This small molecule binds to this protein.
Small molecule (SMILES): N[C@@H](Cc1ccccc1)C(=O)NCC=O

Binding-site contacts:
Ligand atom CD1 contacts residue PHE496 of chain 1.QA at 3.7 Å (hydrophobic).
Ligand atom C contacts residue ASN492 of chain 1.QA at 4.0 Å.
Ligand atom N contacts residue SER491 of chain 1.QA at 4.1 Å.
Ligand atom CE2 contacts residue ARG442 of chain 1.QA at 3.6 Å.
Ligand atom C contacts residue ARG442 of chain 1.QA at 4.4 Å.
Ligand atom CE1 contacts residue ILE434 of chain 1.QA at 3.9 Å (hydrophobic).
Ligand atom CD2 contacts residue ARG442 of chain 1.QA at 3.5 Å.
Ligand atom CG contacts residue PHE496 of chain 1.QA at 4.0 Å (hydrophobic).
Ligand atom O contacts residue ARG442 of chain 1.QA at 4.3 Å.
Ligand atom CB contacts residue ASN492 of chain 1.QA at 3.8 Å.
Ligand atom O contacts residue PRO438 of chain 1.QA at 4.0 Å.
Ligand atom CE1 contacts residue PHE496 of chain 1.QA at 3.6 Å (hydrophobic).
Ligand atom CD2 contacts residue PRO438 of chain 1.QA at 4.4 Å (hydrophobic).
Ligand atom CD1 contacts residue ILE434 of chain 1.QA at 4.1 Å (hydrophobic).
Ligand atom CG contacts residue GLY495 of chain 1.QA at 4.4 Å.
Ligand atom CZ contacts residue PRO438 of chain 1.QA at 3.4 Å (hydrophobic).
Ligand atom CE2 contacts residue PRO438 of chain 1.QA at 3.7 Å (hydrophobic).
Ligand atom O contacts residue ASN492 of chain 1.QA at 4.2 Å.
Ligand atom N contacts residue ARG442 of chain 1.QA at 4.2 Å.
Ligand atom CD1 contacts residue PRO438 of chain 1.QA at 4.4 Å (hydrophobic).
Ligand atom CZ contacts residue PHE496 of chain 1.QA at 3.9 Å (hydrophobic).
Ligand atom N contacts residue ASN492 of chain 1.QA at 3.3 Å (h-bond).
Ligand atom CG contacts residue ASN492 of chain 1.QA at 4.3 Å.
Ligand atom CE1 contacts residue PRO438 of chain 1.QA at 3.8 Å (hydrophobic).
Ligand atom CB contacts residue GLY495 of chain 1.QA at 3.9 Å.
Ligand atom CD1 contacts residue ASN492 of chain 1.QA at 3.9 Å.
Ligand atom CA contacts residue ASN492 of chain 1.QA at 3.3 Å.
Ligand atom CB contacts residue PHE496 of chain 1.QA at 3.9 Å (hydrophobic).
Ligand atom CA contacts residue ARG442 of chain 1.QA at 3.6 Å.

Sequence of chain 1.QA:
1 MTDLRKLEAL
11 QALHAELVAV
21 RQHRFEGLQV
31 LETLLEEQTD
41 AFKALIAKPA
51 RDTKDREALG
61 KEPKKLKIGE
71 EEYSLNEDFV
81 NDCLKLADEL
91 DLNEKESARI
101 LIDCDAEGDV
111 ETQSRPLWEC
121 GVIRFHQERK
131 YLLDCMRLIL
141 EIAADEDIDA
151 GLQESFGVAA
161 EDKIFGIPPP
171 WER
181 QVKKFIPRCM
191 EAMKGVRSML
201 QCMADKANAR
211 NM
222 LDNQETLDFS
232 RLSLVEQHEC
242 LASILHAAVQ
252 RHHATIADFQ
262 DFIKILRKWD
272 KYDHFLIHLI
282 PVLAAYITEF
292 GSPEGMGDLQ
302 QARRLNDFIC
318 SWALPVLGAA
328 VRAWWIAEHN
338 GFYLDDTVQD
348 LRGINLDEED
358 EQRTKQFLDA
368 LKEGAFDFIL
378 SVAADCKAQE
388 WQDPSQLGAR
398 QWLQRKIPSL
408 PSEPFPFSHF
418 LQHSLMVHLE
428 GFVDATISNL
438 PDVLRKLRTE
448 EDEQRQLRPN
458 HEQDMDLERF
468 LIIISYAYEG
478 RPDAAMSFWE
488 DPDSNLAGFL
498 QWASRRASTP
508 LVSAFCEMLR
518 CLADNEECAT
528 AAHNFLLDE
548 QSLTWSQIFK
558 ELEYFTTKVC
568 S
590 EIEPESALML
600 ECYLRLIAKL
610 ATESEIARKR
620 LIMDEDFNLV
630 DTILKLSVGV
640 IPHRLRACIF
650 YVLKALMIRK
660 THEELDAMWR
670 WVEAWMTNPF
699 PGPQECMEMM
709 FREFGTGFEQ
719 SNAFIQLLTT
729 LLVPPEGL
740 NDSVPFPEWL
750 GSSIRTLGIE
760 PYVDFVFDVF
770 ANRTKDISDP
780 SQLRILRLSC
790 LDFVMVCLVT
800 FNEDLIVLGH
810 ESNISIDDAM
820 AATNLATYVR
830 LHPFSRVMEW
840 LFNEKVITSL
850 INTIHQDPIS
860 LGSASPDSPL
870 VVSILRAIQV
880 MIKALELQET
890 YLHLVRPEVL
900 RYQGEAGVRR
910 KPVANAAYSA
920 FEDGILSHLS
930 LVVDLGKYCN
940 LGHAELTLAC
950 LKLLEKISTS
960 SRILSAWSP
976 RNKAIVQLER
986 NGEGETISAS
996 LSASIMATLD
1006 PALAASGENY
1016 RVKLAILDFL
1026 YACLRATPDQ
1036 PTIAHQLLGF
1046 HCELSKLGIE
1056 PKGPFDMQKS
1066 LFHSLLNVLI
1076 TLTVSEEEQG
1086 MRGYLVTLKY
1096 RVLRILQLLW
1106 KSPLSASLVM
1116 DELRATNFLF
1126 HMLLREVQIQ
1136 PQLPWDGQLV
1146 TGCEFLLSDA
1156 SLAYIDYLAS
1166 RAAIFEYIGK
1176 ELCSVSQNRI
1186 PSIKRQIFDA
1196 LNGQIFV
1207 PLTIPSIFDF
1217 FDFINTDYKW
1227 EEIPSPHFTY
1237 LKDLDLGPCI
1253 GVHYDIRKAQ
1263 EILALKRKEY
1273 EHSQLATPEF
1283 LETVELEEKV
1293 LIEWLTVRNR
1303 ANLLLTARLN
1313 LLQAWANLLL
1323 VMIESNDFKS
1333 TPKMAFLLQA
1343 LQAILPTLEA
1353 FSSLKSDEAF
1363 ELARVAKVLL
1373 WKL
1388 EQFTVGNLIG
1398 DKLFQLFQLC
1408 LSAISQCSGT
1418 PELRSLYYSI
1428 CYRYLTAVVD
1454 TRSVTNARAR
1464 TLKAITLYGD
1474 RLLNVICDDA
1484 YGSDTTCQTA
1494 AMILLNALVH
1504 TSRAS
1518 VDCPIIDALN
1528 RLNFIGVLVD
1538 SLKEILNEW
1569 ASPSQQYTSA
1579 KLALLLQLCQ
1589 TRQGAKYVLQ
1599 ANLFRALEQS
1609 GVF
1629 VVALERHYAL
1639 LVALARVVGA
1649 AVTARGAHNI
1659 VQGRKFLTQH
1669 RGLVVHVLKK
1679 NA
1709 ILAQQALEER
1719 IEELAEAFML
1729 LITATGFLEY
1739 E